The small molecule below binds the protein below.
Small molecule (SMILES): O=c1[nH]c(=O)c2ncnnc2[nH]1

Binding-site contacts:
Ligand atom O1 contacts residue TRP114 of chain 1.A at 3.7 Å.
Ligand atom C2 contacts residue TRP114 of chain 1.A at 3.4 Å (hydrophobic).
Ligand atom N6 contacts residue GLN25 of chain 1.A at 3.3 Å (h-bond).
Ligand atom N5 contacts residue LEU239 of chain 1.A at 3.6 Å.
Ligand atom N6 contacts residue TRP114 of chain 1.A at 3.5 Å.
Ligand atom N5 contacts residue TRP114 of chain 1.A at 3.6 Å.
Ligand atom C4 contacts residue PHE191 of chain 1.A at 4.1 Å (hydrophobic).
Ligand atom O2 contacts residue ARG26 of chain 1.A at 4.0 Å.
Ligand atom C1 contacts residue TRP114 of chain 1.A at 3.5 Å (hydrophobic).
Ligand atom C2 contacts residue PHE189 of chain 1.A at 4.0 Å (hydrophobic).
Ligand atom C4 contacts residue TRP114 of chain 1.A at 3.7 Å (hydrophobic).
Ligand atom N8 contacts residue PHE181 of chain 1.A at 4.0 Å.
Ligand atom C4 contacts residue LEU239 of chain 1.A at 4.0 Å (hydrophobic).
Ligand atom N10 contacts residue SAH1 of chain 1.C at 3.6 Å.
Ligand atom N8 contacts residue PHE19 of chain 1.A at 4.1 Å.
Ligand atom C2 contacts residue ASN117 of chain 1.A at 4.0 Å.
Ligand atom C7 contacts residue GLN25 of chain 1.A at 4.0 Å.
Ligand atom O1 contacts residue TYR118 of chain 1.A at 2.6 Å (h-bond).
Ligand atom O1 contacts residue TYR9 of chain 1.A at 4.0 Å.
Ligand atom N3 contacts residue PHE189 of chain 1.A at 3.7 Å.
Ligand atom C1 contacts residue ASN117 of chain 1.A at 3.8 Å.
Ligand atom N5 contacts residue VAL163 of chain 1.A at 3.9 Å.
Ligand atom O2 contacts residue SAH1 of chain 1.C at 4.1 Å.
Ligand atom N6 contacts residue VAL163 of chain 1.A at 3.6 Å.
Ligand atom N8 contacts residue TRP114 of chain 1.A at 3.3 Å.
Ligand atom O2 contacts residue PHE19 of chain 1.A at 3.7 Å.
Ligand atom O2 contacts residue PHE16 of chain 1.A at 3.4 Å.
Ligand atom C7 contacts residue TRP114 of chain 1.A at 3.5 Å (hydrophobic).
Ligand atom O2 contacts residue TRP114 of chain 1.A at 3.2 Å.
Ligand atom O1 contacts residue ASN117 of chain 1.A at 3.1 Å (h-bond).
Ligand atom N10 contacts residue TRP114 of chain 1.A at 3.2 Å.
Ligand atom N8 contacts residue GLN25 of chain 1.A at 3.7 Å.
Ligand atom N3 contacts residue ASN117 of chain 1.A at 3.4 Å (h-bond).
Ligand atom C9 contacts residue TRP114 of chain 1.A at 3.2 Å (hydrophobic).
Ligand atom C1 contacts residue PHE189 of chain 1.A at 4.0 Å (hydrophobic).
Ligand atom C1 contacts residue TYR118 of chain 1.A at 3.6 Å (hydrophobic).
Ligand atom N3 contacts residue TRP114 of chain 1.A at 3.6 Å.
Ligand atom C9 contacts residue PHE181 of chain 1.A at 3.9 Å (hydrophobic).
Ligand atom N10 contacts residue PHE181 of chain 1.A at 4.0 Å.
Ligand atom O1 contacts residue PHE189 of chain 1.A at 3.8 Å.

Sequence of chain 1.A:
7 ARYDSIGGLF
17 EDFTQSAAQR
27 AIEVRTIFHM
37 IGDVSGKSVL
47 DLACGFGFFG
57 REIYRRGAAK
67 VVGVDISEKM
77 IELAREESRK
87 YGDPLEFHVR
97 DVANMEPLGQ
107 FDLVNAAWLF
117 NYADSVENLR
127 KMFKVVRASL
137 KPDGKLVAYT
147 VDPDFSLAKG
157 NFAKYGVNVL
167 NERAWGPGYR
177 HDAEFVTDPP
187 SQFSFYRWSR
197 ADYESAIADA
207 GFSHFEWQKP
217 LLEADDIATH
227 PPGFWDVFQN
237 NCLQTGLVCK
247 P